Sequence of chain 2.A:
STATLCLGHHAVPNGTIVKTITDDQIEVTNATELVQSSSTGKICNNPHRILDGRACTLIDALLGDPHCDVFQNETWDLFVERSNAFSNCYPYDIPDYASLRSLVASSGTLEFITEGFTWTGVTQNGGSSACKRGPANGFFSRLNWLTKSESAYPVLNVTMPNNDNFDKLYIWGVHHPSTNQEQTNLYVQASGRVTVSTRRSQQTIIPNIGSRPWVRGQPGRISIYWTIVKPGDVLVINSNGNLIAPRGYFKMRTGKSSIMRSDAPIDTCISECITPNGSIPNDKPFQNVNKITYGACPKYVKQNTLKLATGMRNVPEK

Binding-site contacts:
Ligand atom O7 contacts residue ASN165 of chain 2.A at 4.0 Å.
Ligand atom C8 contacts residue VAL242 of chain 2.A at 4.2 Å (hydrophobic).
Ligand atom C1 contacts residue ASN165 of chain 2.A at 1.4 Å.
Ligand atom N2 contacts residue ASN165 of chain 2.A at 2.8 Å (h-bond).
Ligand atom O5 contacts residue ASN165 of chain 2.A at 2.4 Å (h-bond).
Ligand atom C8 contacts residue ARG207 of chain 2.A at 4.0 Å.
Ligand atom C6 contacts residue THR167 of chain 2.A at 2.7 Å.
Ligand atom O5 contacts residue THR167 of chain 2.A at 3.5 Å (h-bond).
Ligand atom C4 contacts residue ASN165 of chain 2.A at 4.2 Å.
Ligand atom O6 contacts residue THR167 of chain 2.A at 3.3 Å (h-bond).
Ligand atom C7 contacts residue ASN165 of chain 2.A at 3.8 Å.
Ligand atom C5 contacts residue THR167 of chain 2.A at 3.6 Å.
Ligand atom C3 contacts residue ASN165 of chain 2.A at 3.8 Å.
Ligand atom C5 contacts residue ASN165 of chain 2.A at 3.7 Å.
Ligand atom C2 contacts residue ASN165 of chain 2.A at 2.4 Å.

A protein and the small-molecule ligand that binds it are described below.
Small molecule (SMILES): CC(=O)N[C@H]1[C@H](O[C@H]2[C@H](O)[C@@H](NC(C)=O)CO[C@@H]2CO)O[C@H](CO)[C@@H](O[C@@H]2O[C@H](CO)[C@@H](O)[C@H](O[C@H]3O[C@H](CO)[C@@H](O)[C@H](O)[C@@H]3O)[C@@H]2O)[C@@H]1O